A small-molecule ligand and the protein it binds are described below.
Small molecule (SMILES): C[C@@H]1N[C@H](CN)[C@@H](O)[C@H](O)[C@@H]1O

Binding-site contacts:
Ligand atom CAF contacts residue ARG254 of chain 3.A at 3.8 Å.
Ligand atom NAG contacts residue GLU266 of chain 3.A at 3.0 Å (salt-bridge).
Ligand atom CAH contacts residue ASP224 of chain 3.A at 3.7 Å.
Ligand atom CAJ contacts residue GLU66 of chain 3.A at 3.2 Å.
Ligand atom CAK contacts residue ASP224 of chain 3.A at 3.4 Å.
Ligand atom OAC contacts residue HIS128 of chain 3.A at 2.8 Å (h-bond).
Ligand atom NAB contacts residue ASP224 of chain 3.A at 3.7 Å.
Ligand atom CAK contacts residue HIS129 of chain 3.A at 3.4 Å.
Ligand atom CAH contacts residue PHE290 of chain 3.A at 3.9 Å (hydrophobic).
Ligand atom CAH contacts residue GLU266 of chain 3.A at 3.2 Å.
Ligand atom CAL contacts residue ASP224 of chain 3.A at 3.3 Å.
Ligand atom OAE contacts residue TRP67 of chain 3.A at 2.8 Å (h-bond).
Ligand atom CAK contacts residue TRP67 of chain 3.A at 3.9 Å (hydrophobic).
Ligand atom CAF contacts residue MET225 of chain 3.A at 3.9 Å (hydrophobic).
Ligand atom CAF contacts residue ASP224 of chain 3.A at 3.2 Å.
Ligand atom CAF contacts residue GLU266 of chain 3.A at 3.8 Å.
Ligand atom NAB contacts residue GLU266 of chain 3.A at 3.1 Å (salt-bridge).
Ligand atom CAL contacts residue GLU266 of chain 3.A at 3.1 Å.
Ligand atom OAE contacts residue HIS129 of chain 3.A at 2.9 Å (h-bond).
Ligand atom CAJ contacts residue HIS128 of chain 3.A at 3.8 Å.
Ligand atom OAC contacts residue HIS34 of chain 3.A at 2.7 Å (h-bond).
Ligand atom NAB contacts residue ARG254 of chain 3.A at 3.3 Å (salt-bridge).
Ligand atom CAI contacts residue ASP224 of chain 3.A at 3.9 Å.
Ligand atom CAI contacts residue GLU66 of chain 3.A at 3.7 Å.
Ligand atom OAD contacts residue TYR64 of chain 3.A at 3.8 Å.
Ligand atom CAA contacts residue GLU266 of chain 3.A at 3.8 Å.
Ligand atom CAA contacts residue PHE290 of chain 3.A at 3.6 Å (hydrophobic).
Ligand atom CAJ contacts residue TYR64 of chain 3.A at 3.6 Å (hydrophobic).
Ligand atom OAD contacts residue HIS129 of chain 3.A at 3.9 Å.
Ligand atom CAI contacts residue HIS128 of chain 3.A at 3.8 Å.
Ligand atom CAI contacts residue HIS34 of chain 3.A at 3.3 Å.
Ligand atom OAD contacts residue TRP67 of chain 3.A at 3.3 Å (h-bond).
Ligand atom OAC contacts residue ASP224 of chain 3.A at 3.2 Å (salt-bridge).
Ligand atom OAD contacts residue GLU66 of chain 3.A at 2.5 Å (salt-bridge).
Ligand atom OAD contacts residue HIS128 of chain 3.A at 2.9 Å (h-bond).
Ligand atom CAA contacts residue PHE32 of chain 3.A at 3.7 Å (hydrophobic).
Ligand atom CAA contacts residue HIS34 of chain 3.A at 3.8 Å.
Ligand atom NAG contacts residue ASP224 of chain 3.A at 2.8 Å (salt-bridge).
Ligand atom OAC contacts residue TYR171 of chain 3.A at 3.3 Å (h-bond).
Ligand atom NAG contacts residue ARG254 of chain 3.A at 3.5 Å (salt-bridge).

Sequence of chain 3.A:
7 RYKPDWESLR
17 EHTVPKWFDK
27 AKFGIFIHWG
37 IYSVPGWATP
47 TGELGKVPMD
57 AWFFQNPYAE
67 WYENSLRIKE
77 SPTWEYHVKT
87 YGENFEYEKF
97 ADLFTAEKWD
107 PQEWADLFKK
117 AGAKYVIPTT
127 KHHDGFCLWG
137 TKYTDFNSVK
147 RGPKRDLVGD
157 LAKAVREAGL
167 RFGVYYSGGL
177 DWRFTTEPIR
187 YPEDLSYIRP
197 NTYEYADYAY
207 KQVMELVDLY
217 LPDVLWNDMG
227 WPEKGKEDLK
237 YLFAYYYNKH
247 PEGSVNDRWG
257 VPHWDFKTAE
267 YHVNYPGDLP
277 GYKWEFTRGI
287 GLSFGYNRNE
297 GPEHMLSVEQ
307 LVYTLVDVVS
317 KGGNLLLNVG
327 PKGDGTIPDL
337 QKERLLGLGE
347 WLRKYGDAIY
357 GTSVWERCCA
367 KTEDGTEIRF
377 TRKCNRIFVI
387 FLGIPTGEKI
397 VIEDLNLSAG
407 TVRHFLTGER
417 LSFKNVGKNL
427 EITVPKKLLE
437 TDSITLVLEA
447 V